Binding-site contacts:
Ligand atom C6 contacts residue HIS183 of chain 14.A at 3.8 Å.
Ligand atom C4 contacts residue MN1 of chain 14.C at 3.1 Å.
Ligand atom C6 contacts residue MET113 of chain 14.A at 3.6 Å (hydrophobic).
Ligand atom C9 contacts residue GLU83 of chain 4.A at 3.6 Å.
Ligand atom N5 contacts residue HIS182 of chain 14.A at 3.2 Å (h-bond).
Ligand atom C9 contacts residue MN1 of chain 4.B at 3.8 Å.
Ligand atom N7 contacts residue MN1 of chain 4.B at 2.4 Å.
Ligand atom N7 contacts residue GLU83 of chain 4.A at 3.1 Å (salt-bridge).
Ligand atom C1 contacts residue MN1 of chain 14.C at 4.2 Å.
Ligand atom C9 contacts residue ARG127 of chain 23.A at 3.4 Å.
Ligand atom N7 contacts residue HIS79 of chain 4.A at 3.1 Å (h-bond).
Ligand atom N3 contacts residue GLU186 of chain 14.A at 3.0 Å (salt-bridge).
Ligand atom C4 contacts residue GLU186 of chain 14.A at 4.0 Å.
Ligand atom N7 contacts residue HIS183 of chain 14.A at 3.4 Å (h-bond).
Ligand atom C6 contacts residue GLU186 of chain 14.A at 4.1 Å.
Ligand atom N8 contacts residue MN1 of chain 4.B at 3.4 Å.
Ligand atom C2 contacts residue GLU186 of chain 14.A at 3.8 Å.
Ligand atom C6 contacts residue MN1 of chain 14.C at 3.4 Å.
Ligand atom N3 contacts residue MN1 of chain 14.C at 2.3 Å.
Ligand atom C6 contacts residue HIS79 of chain 4.A at 3.1 Å.
Ligand atom C2 contacts residue MN1 of chain 14.C at 3.3 Å.
Ligand atom C6 contacts residue GLU83 of chain 4.A at 4.0 Å.
Ligand atom N5 contacts residue HIS80 of chain 4.A at 3.0 Å (h-bond).
Ligand atom N8 contacts residue MET113 of chain 14.A at 3.5 Å.
Ligand atom C9 contacts residue MET113 of chain 14.A at 4.1 Å (hydrophobic).
Ligand atom N3 contacts residue HIS80 of chain 4.A at 3.3 Å (h-bond).
Ligand atom C6 contacts residue HIS182 of chain 14.A at 3.5 Å.
Ligand atom C2 contacts residue HIS80 of chain 4.A at 3.8 Å.
Ligand atom C6 contacts residue HIS80 of chain 4.A at 3.8 Å.
Ligand atom N5 contacts residue MN1 of chain 14.C at 2.3 Å.
Ligand atom C4 contacts residue HIS80 of chain 4.A at 3.6 Å.
Ligand atom C4 contacts residue MET113 of chain 14.A at 3.5 Å (hydrophobic).
Ligand atom C1 contacts residue GLU27 of chain 4.A at 3.6 Å.
Ligand atom N5 contacts residue MET113 of chain 14.A at 3.6 Å.
Ligand atom N8 contacts residue GLU83 of chain 4.A at 3.5 Å (salt-bridge).
Ligand atom C6 contacts residue MN1 of chain 4.B at 3.3 Å.
Ligand atom N3 contacts residue HIS53 of chain 14.A at 3.3 Å (h-bond).
Ligand atom N5 contacts residue GLU186 of chain 14.A at 3.3 Å (salt-bridge).
Ligand atom N7 contacts residue MET113 of chain 14.A at 3.5 Å.
Ligand atom C1 contacts residue HIS80 of chain 4.A at 3.9 Å.

Sequence of chain 14.A:
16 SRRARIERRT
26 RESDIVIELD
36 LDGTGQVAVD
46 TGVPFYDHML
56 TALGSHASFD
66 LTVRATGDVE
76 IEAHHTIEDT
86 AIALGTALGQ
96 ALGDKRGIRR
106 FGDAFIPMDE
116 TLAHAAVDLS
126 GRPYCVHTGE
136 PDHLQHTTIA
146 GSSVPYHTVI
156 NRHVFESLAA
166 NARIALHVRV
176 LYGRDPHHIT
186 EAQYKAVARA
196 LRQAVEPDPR

Sequence of chain 23.A:
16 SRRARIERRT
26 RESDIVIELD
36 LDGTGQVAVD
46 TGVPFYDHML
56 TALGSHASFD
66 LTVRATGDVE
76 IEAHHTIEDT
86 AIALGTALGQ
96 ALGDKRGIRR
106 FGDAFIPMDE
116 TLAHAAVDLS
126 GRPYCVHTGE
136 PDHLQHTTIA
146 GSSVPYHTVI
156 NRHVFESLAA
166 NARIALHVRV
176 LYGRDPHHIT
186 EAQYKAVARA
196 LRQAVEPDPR

Sequence of chain 4.A:
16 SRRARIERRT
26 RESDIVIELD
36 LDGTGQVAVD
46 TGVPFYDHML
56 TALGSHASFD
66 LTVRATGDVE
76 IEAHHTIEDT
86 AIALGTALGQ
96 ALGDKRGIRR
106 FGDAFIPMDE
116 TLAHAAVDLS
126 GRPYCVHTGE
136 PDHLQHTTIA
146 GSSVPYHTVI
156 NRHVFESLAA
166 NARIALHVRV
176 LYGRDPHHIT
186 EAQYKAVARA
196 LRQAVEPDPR

A protein and the small-molecule ligand that binds it are described below.
Small molecule (SMILES): C[C@H](N)c1ncnn1C